Sequence of chain 1.A:
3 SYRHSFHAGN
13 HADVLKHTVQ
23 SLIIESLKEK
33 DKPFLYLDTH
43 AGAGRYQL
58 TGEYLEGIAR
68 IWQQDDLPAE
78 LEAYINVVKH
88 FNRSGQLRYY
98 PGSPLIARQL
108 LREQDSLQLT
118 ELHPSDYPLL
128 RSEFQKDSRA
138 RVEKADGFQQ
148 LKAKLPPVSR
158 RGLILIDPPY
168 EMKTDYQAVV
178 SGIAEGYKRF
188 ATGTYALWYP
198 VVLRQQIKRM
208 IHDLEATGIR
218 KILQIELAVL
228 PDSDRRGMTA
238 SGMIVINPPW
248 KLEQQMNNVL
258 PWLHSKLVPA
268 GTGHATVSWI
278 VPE

Binding-site contacts:
Ligand atom C8 contacts residue TYR167 of chain 1.A at 3.2 Å (hydrophobic).
Ligand atom O2' contacts residue HIS9 of chain 1.A at 3.4 Å.
Ligand atom C4 contacts residue 6D61 of chain 1.E at 3.4 Å.
Ligand atom C4 contacts residue PHE8 of chain 1.A at 3.7 Å (hydrophobic).
Ligand atom N2 contacts residue 6D61 of chain 1.E at 3.6 Å (h-bond).
Ligand atom C6 contacts residue 6D61 of chain 1.E at 2.6 Å.
Ligand atom O2' contacts residue MET235 of chain 1.A at 3.5 Å.
Ligand atom N6 contacts residue PRO165 of chain 1.A at 2.8 Å (h-bond).
Ligand atom O6 contacts residue HIS120 of chain 1.A at 2.9 Å (h-bond).
Ligand atom O3' contacts residue MET235 of chain 1.A at 3.8 Å.
Ligand atom O5' contacts residue 6D61 of chain 1.E at 3.0 Å (h-bond).
Ligand atom C6 contacts residue 6D61 of chain 1.E at 3.8 Å.
Ligand atom N1 contacts residue 6D61 of chain 1.E at 3.4 Å (h-bond).
Ligand atom OP1 contacts residue HIS9 of chain 1.A at 3.6 Å.
Ligand atom O5' contacts residue HIS9 of chain 1.A at 3.5 Å.
Ligand atom N6 contacts residue PHE8 of chain 1.A at 3.7 Å.
Ligand atom N3 contacts residue PHE8 of chain 1.A at 3.4 Å.
Ligand atom C6 contacts residue PHE8 of chain 1.A at 3.6 Å (hydrophobic).
Ligand atom OP2 contacts residue HIS9 of chain 1.A at 3.4 Å (h-bond).
Ligand atom N6 contacts residue TRP195 of chain 1.A at 3.3 Å.
Ligand atom C2 contacts residue PHE8 of chain 1.A at 3.3 Å (hydrophobic).
Ligand atom N2 contacts residue GLU168 of chain 1.A at 3.5 Å (salt-bridge).
Ligand atom OP2 contacts residue MET235 of chain 1.A at 3.1 Å (h-bond).
Ligand atom C6 contacts residue TRP195 of chain 1.A at 3.4 Å (hydrophobic).
Ligand atom N1 contacts residue TRP195 of chain 1.A at 3.7 Å.
Ligand atom OP1 contacts residue MET235 of chain 1.A at 3.8 Å.
Ligand atom OP2 contacts residue GLY234 of chain 1.A at 3.8 Å.
Ligand atom O2' contacts residue VAL199 of chain 1.A at 3.2 Å.
Ligand atom N6 contacts residue 6D61 of chain 1.E at 1.5 Å.
Ligand atom C1' contacts residue 6D61 of chain 1.E at 3.8 Å.
Ligand atom N7 contacts residue TYR167 of chain 1.A at 3.2 Å (h-bond).
Ligand atom O4' contacts residue HIS9 of chain 1.A at 3.8 Å.
Ligand atom C2 contacts residue 6D61 of chain 1.E at 3.4 Å.
Ligand atom O4' contacts residue 6D61 of chain 1.E at 3.0 Å.
Ligand atom O3' contacts residue HIS9 of chain 1.A at 3.3 Å (h-bond).
Ligand atom N1 contacts residue 6D61 of chain 1.E at 3.0 Å.
Ligand atom C8 contacts residue 6D61 of chain 1.E at 3.8 Å.
Ligand atom N9 contacts residue 6D61 of chain 1.E at 3.5 Å.
Ligand atom N1 contacts residue PHE8 of chain 1.A at 3.3 Å.
Ligand atom N3 contacts residue 6D61 of chain 1.E at 3.3 Å (h-bond).

A protein and the small-molecule ligand that binds it are described below.
Small molecule (SMILES): NC1=[N+]=CNc2c1ncn2[C@@H]1O[C@H](CO[P](=O)(O)O[C@H]2[C@@H](O)[C@H](n3cnc4c(=O)[nH]c(N)nc43)O[C@@H]2CO)[C@@H](O[P](=O)(O)OC[C@H]2O[C@@H](n3cnc4c3NC=NC4N)[C@H](O)[C@@H]2O)[C@H]1O